Sequence of chain 1.B:
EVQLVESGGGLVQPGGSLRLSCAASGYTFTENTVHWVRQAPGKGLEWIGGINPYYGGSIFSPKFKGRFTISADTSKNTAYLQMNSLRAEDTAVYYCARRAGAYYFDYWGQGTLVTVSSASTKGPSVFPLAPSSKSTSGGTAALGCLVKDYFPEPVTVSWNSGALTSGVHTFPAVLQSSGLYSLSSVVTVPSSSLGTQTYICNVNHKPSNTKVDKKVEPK

Binding-site contacts:
Ligand atom OH contacts residue ARG122 of chain 1.A at 4.0 Å.
Ligand atom O2P contacts residue ARG122 of chain 1.A at 2.7 Å (salt-bridge).
Ligand atom CB contacts residue ILE85 of chain 1.B at 4.0 Å (hydrophobic).
Ligand atom CE2 contacts residue ILE77 of chain 1.B at 3.8 Å (hydrophobic).
Ligand atom O3P contacts residue THR59 of chain 1.B at 3.7 Å.
Ligand atom P contacts residue ARG125 of chain 1.B at 3.8 Å.
Ligand atom CZ contacts residue ILE85 of chain 1.B at 3.8 Å (hydrophobic).
Ligand atom O1P contacts residue ARG125 of chain 1.B at 2.9 Å (salt-bridge).
Ligand atom P contacts residue THR59 of chain 1.B at 3.8 Å.
Ligand atom OH contacts residue THR59 of chain 1.B at 3.6 Å.
Ligand atom N contacts residue GLY83 of chain 1.B at 3.5 Å.
Ligand atom O1P contacts residue TYR129 of chain 1.B at 3.9 Å.
Ligand atom CE2 contacts residue THR59 of chain 1.B at 3.9 Å.
Ligand atom O2P contacts residue ILE85 of chain 1.B at 3.9 Å.
Ligand atom O contacts residue GLY83 of chain 1.B at 3.1 Å (h-bond).
Ligand atom CE2 contacts residue ASN78 of chain 1.B at 3.8 Å.
Ligand atom O1P contacts residue HIS61 of chain 1.B at 3.2 Å (h-bond).
Ligand atom OH contacts residue HIS61 of chain 1.B at 3.1 Å (h-bond).
Ligand atom O3P contacts residue TYR129 of chain 1.B at 3.8 Å.
Ligand atom O3P contacts residue ARG125 of chain 1.B at 2.8 Å (salt-bridge).
Ligand atom O contacts residue ASN78 of chain 1.B at 3.5 Å (h-bond).
Ligand atom O2P contacts residue TYR129 of chain 1.B at 3.8 Å.
Ligand atom O1P contacts residue THR59 of chain 1.B at 3.0 Å (h-bond).
Ligand atom CD2 contacts residue ASN78 of chain 1.B at 3.7 Å.
Ligand atom OH contacts residue ILE85 of chain 1.B at 4.0 Å.
Ligand atom CE2 contacts residue ILE85 of chain 1.B at 4.0 Å (hydrophobic).
Ligand atom CD1 contacts residue ILE85 of chain 1.B at 3.5 Å (hydrophobic).
Ligand atom CD2 contacts residue GLY83 of chain 1.B at 3.8 Å.
Ligand atom CZ contacts residue THR59 of chain 1.B at 4.0 Å.
Ligand atom CG contacts residue ILE85 of chain 1.B at 3.8 Å (hydrophobic).
Ligand atom O1P contacts residue ARG122 of chain 1.A at 2.7 Å (salt-bridge).
Ligand atom CD2 contacts residue SER120 of chain 1.A at 3.8 Å.
Ligand atom CE1 contacts residue ILE85 of chain 1.B at 3.5 Å (hydrophobic).
Ligand atom P contacts residue ARG122 of chain 1.A at 3.6 Å.
Ligand atom P contacts residue HIS61 of chain 1.B at 3.7 Å.
Ligand atom C contacts residue GLY83 of chain 1.B at 3.6 Å.
Ligand atom CB contacts residue TYR81 of chain 1.B at 4.1 Å (hydrophobic).
Ligand atom O contacts residue TYR81 of chain 1.B at 3.2 Å.
Ligand atom CD2 contacts residue TYR81 of chain 1.B at 3.8 Å (hydrophobic).
Ligand atom O2P contacts residue SER120 of chain 1.A at 3.6 Å.

The small molecule below binds the protein below.
Small molecule (SMILES): CC(C)C[C@@H](C=O)NC(=O)[C@H](Cc1ccc(OP(=O)(O)O)cc1)NC(=O)[C@@H](N)CC(C)C

Sequence of chain 1.A:
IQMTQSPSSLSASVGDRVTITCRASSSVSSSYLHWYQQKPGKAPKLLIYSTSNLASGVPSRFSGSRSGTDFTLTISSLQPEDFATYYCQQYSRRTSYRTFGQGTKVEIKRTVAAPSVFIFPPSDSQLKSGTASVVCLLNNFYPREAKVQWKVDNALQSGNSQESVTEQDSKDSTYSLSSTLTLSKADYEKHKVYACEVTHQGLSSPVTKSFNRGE